Sequence of chain 1.A:
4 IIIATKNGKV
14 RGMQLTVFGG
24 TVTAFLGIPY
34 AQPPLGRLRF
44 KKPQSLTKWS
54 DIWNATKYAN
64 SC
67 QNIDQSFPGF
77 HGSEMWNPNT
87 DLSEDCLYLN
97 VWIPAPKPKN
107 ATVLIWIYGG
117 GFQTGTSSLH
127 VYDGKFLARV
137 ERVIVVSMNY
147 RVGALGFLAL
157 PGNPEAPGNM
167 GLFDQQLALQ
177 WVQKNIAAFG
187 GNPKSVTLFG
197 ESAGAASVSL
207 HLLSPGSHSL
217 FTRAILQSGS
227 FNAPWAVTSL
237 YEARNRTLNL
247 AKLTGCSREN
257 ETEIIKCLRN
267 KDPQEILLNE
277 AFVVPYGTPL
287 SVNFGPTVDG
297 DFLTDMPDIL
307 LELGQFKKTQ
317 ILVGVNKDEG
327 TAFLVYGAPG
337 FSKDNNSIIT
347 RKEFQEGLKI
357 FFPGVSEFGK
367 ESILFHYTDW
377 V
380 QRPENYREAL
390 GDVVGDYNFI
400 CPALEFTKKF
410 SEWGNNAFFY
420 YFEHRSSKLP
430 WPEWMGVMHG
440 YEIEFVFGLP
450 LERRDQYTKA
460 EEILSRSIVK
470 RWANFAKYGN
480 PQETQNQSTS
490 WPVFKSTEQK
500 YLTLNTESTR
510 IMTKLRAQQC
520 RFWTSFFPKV

The protein below binds the small molecule below.
Small molecule (SMILES): CC(=O)N[C@H]1[C@H](O[C@H]2[C@H](O)[C@@H](NC(C)=O)CO[C@@H]2CO[C@H]2O[C@@H](C)[C@@H](O)[C@@H](O)[C@@H]2O)O[C@H](CO)[C@@H](O)[C@@H]1O

Binding-site contacts:
Ligand atom C8 contacts residue TYR237 of chain 1.A at 3.7 Å (hydrophobic).
Ligand atom C5 contacts residue PRO281 of chain 1.A at 4.2 Å (hydrophobic).
Ligand atom C6 contacts residue TYR282 of chain 1.A at 4.0 Å (hydrophobic).
Ligand atom C5 contacts residue ASN245 of chain 1.A at 3.5 Å.
Ligand atom C6 contacts residue PRO281 of chain 1.A at 4.1 Å (hydrophobic).
Ligand atom C6 contacts residue LYS248 of chain 1.A at 3.8 Å.
Ligand atom O5 contacts residue ASN245 of chain 1.A at 4.0 Å.
Ligand atom O5 contacts residue ASN245 of chain 1.A at 2.8 Å (h-bond).
Ligand atom O5 contacts residue PRO281 of chain 1.A at 4.3 Å.
Ligand atom C1 contacts residue ASN245 of chain 1.A at 3.8 Å.
Ligand atom O7 contacts residue PRO281 of chain 1.A at 4.0 Å.
Ligand atom C4 contacts residue LEU249 of chain 1.A at 4.0 Å (hydrophobic).
Ligand atom O3 contacts residue PHE278 of chain 1.A at 2.9 Å (h-bond).
Ligand atom C3 contacts residue ASN241 of chain 1.A at 3.9 Å.
Ligand atom O4 contacts residue PHE278 of chain 1.A at 3.8 Å.
Ligand atom C5 contacts residue ASN241 of chain 1.A at 3.6 Å.
Ligand atom C6 contacts residue ASN245 of chain 1.A at 3.5 Å.
Ligand atom O3 contacts residue PRO281 of chain 1.A at 3.4 Å.
Ligand atom C8 contacts residue ASN241 of chain 1.A at 4.2 Å.
Ligand atom C5 contacts residue LEU249 of chain 1.A at 4.4 Å (hydrophobic).
Ligand atom C1 contacts residue ASN245 of chain 1.A at 3.9 Å.
Ligand atom C4 contacts residue PHE278 of chain 1.A at 3.2 Å (hydrophobic).
Ligand atom O4 contacts residue LEU249 of chain 1.A at 3.8 Å.
Ligand atom C5 contacts residue ASN245 of chain 1.A at 3.8 Å.
Ligand atom C7 contacts residue ASN241 of chain 1.A at 3.6 Å.
Ligand atom C2 contacts residue ASN241 of chain 1.A at 2.5 Å.
Ligand atom N2 contacts residue ASN241 of chain 1.A at 3.0 Å (h-bond).
Ligand atom O7 contacts residue ASN241 of chain 1.A at 4.2 Å.
Ligand atom C6 contacts residue LEU249 of chain 1.A at 3.7 Å (hydrophobic).
Ligand atom C3 contacts residue PRO281 of chain 1.A at 4.4 Å (hydrophobic).
Ligand atom O5 contacts residue ASN241 of chain 1.A at 2.3 Å (h-bond).
Ligand atom C4 contacts residue ASN241 of chain 1.A at 4.3 Å.
Ligand atom O3 contacts residue VAL280 of chain 1.A at 3.8 Å.
Ligand atom O3 contacts residue PRO281 of chain 1.A at 4.1 Å.
Ligand atom O6 contacts residue ASN245 of chain 1.A at 4.3 Å.
Ligand atom C3 contacts residue PHE278 of chain 1.A at 3.2 Å (hydrophobic).
Ligand atom C2 contacts residue PRO281 of chain 1.A at 4.4 Å (hydrophobic).
Ligand atom C6 contacts residue ASN245 of chain 1.A at 3.6 Å.
Ligand atom O2 contacts residue PRO281 of chain 1.A at 3.8 Å.
Ligand atom C1 contacts residue ASN241 of chain 1.A at 1.4 Å.